A small-molecule ligand and the protein it binds are described below.
Small molecule (SMILES): CC(=O)N[C@@H]1[C@@H](O)[C@H](O)[C@@H](CO)O[C@H]1O

Sequence of chain 3.A:
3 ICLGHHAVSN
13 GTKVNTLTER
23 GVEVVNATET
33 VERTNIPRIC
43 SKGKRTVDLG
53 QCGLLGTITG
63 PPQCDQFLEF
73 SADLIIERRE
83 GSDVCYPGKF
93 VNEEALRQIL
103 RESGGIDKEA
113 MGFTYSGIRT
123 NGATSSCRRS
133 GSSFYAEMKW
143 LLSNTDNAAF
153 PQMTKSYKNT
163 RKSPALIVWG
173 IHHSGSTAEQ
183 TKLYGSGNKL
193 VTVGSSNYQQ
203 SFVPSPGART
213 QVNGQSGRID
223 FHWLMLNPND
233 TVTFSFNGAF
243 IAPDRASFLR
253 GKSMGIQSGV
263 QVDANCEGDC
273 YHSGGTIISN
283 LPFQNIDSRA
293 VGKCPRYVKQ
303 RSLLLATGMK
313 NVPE

Binding-site contacts:
Ligand atom O6 contacts residue ASN231 of chain 3.A at 4.4 Å.
Ligand atom C2 contacts residue ASN231 of chain 3.A at 2.5 Å.
Ligand atom C4 contacts residue ASN231 of chain 3.A at 4.2 Å.
Ligand atom C8 contacts residue ASN231 of chain 3.A at 4.4 Å.
Ligand atom O6 contacts residue LYS160 of chain 3.A at 4.0 Å.
Ligand atom C7 contacts residue ASN231 of chain 3.A at 3.2 Å.
Ligand atom N2 contacts residue ASN231 of chain 3.A at 2.9 Å (h-bond).
Ligand atom O5 contacts residue ASN231 of chain 3.A at 2.3 Å (h-bond).
Ligand atom O7 contacts residue ASN231 of chain 3.A at 3.1 Å (h-bond).
Ligand atom C3 contacts residue ASN231 of chain 3.A at 3.8 Å.
Ligand atom C1 contacts residue ASN231 of chain 3.A at 1.4 Å.
Ligand atom C5 contacts residue ASN231 of chain 3.A at 3.6 Å.